Sequence of chain 1.B:
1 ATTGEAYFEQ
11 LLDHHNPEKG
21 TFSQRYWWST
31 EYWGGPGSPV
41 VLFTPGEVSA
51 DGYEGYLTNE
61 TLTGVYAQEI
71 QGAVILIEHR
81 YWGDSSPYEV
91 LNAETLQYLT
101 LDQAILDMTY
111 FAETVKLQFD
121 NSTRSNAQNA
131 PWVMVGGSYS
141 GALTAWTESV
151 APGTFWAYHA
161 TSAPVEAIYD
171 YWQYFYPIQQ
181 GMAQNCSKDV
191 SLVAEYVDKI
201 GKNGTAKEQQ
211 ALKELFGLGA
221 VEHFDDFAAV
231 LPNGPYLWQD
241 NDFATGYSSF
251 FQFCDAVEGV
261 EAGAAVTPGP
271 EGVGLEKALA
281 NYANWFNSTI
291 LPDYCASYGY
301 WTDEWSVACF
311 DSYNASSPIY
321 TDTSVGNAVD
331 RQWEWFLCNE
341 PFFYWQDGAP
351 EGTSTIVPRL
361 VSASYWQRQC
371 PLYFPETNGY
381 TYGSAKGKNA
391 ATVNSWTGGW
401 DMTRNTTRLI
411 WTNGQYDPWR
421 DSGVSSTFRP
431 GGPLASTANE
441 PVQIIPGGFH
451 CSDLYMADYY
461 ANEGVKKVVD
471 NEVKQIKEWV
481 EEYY

The small molecule below binds the protein below.
Small molecule (SMILES): CC(=O)N[C@H]1[C@H](O[C@H]2[C@H](O)[C@@H](NC(C)=O)CO[C@@H]2CO)O[C@H](CO)[C@@H](O)[C@@H]1O

Binding-site contacts:
Ligand atom O5 contacts residue LEU291 of chain 1.B at 4.3 Å.
Ligand atom C5 contacts residue ASN287 of chain 1.B at 3.7 Å.
Ligand atom O5 contacts residue ASN287 of chain 1.B at 2.4 Å (h-bond).
Ligand atom C6 contacts residue GLY217 of chain 1.B at 4.2 Å.
Ligand atom O7 contacts residue ASN287 of chain 1.B at 4.0 Å.
Ligand atom C6 contacts residue TRP305 of chain 1.B at 3.7 Å (hydrophobic).
Ligand atom O6 contacts residue GLY217 of chain 1.B at 2.8 Å (h-bond).
Ligand atom C1 contacts residue TRP305 of chain 1.B at 4.3 Å (hydrophobic).
Ligand atom O5 contacts residue TRP305 of chain 1.B at 3.6 Å.
Ligand atom O7 contacts residue TRP305 of chain 1.B at 4.0 Å.
Ligand atom C4 contacts residue TRP305 of chain 1.B at 4.1 Å (hydrophobic).
Ligand atom C2 contacts residue TRP305 of chain 1.B at 4.0 Å (hydrophobic).
Ligand atom C2 contacts residue ASN287 of chain 1.B at 2.4 Å.
Ligand atom C3 contacts residue ASN287 of chain 1.B at 3.8 Å.
Ligand atom C4 contacts residue ASN287 of chain 1.B at 4.3 Å.
Ligand atom N2 contacts residue ASN287 of chain 1.B at 2.8 Å (h-bond).
Ligand atom C5 contacts residue TRP305 of chain 1.B at 4.1 Å (hydrophobic).
Ligand atom O6 contacts residue ASN287 of chain 1.B at 4.1 Å.
Ligand atom O6 contacts residue LEU291 of chain 1.B at 4.4 Å.
Ligand atom C3 contacts residue TRP305 of chain 1.B at 4.5 Å (hydrophobic).
Ligand atom C7 contacts residue ASN287 of chain 1.B at 3.5 Å.
Ligand atom C1 contacts residue ASN287 of chain 1.B at 1.4 Å.
Ligand atom O3 contacts residue TRP305 of chain 1.B at 4.3 Å.
Ligand atom O5 contacts residue GLY217 of chain 1.B at 4.2 Å.
Ligand atom C6 contacts residue ASN287 of chain 1.B at 4.3 Å.